Sequence of chain 1.A:
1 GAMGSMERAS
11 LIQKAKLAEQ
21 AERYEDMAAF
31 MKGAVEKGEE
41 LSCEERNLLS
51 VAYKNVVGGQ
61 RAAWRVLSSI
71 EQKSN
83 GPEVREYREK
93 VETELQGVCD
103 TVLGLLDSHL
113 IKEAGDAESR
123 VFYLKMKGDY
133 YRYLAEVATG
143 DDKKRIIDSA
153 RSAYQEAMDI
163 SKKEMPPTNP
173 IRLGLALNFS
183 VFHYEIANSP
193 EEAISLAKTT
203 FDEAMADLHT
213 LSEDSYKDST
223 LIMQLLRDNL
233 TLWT

Binding-site contacts:
Ligand atom CD contacts residue GLU187 of chain 1.A at 3.6 Å.
Ligand atom O contacts residue ASN231 of chain 1.A at 3.0 Å (h-bond).
Ligand atom O1P contacts residue ARG61 of chain 1.A at 2.9 Å (salt-bridge).
Ligand atom N contacts residue LYS54 of chain 1.A at 3.6 Å.
Ligand atom CA contacts residue ASN180 of chain 1.A at 3.6 Å.
Ligand atom CB contacts residue ASN180 of chain 1.A at 3.6 Å.
Ligand atom CD contacts residue LEU227 of chain 1.A at 3.5 Å (hydrophobic).
Ligand atom CG2 contacts residue ASN231 of chain 1.A at 3.4 Å.
Ligand atom O2P contacts residue ARG134 of chain 1.A at 2.8 Å (salt-bridge).
Ligand atom CA contacts residue GLU187 of chain 1.A at 3.6 Å.
Ligand atom O3P contacts residue ARG134 of chain 1.A at 2.8 Å (salt-bridge).
Ligand atom P contacts residue ARG61 of chain 1.A at 3.7 Å.
Ligand atom N contacts residue GLU187 of chain 1.A at 2.8 Å (salt-bridge).
Ligand atom CG2 contacts residue TRP235 of chain 1.A at 3.5 Å (hydrophobic).
Ligand atom O3P contacts residue TYR135 of chain 1.A at 2.6 Å (h-bond).
Ligand atom OG1 contacts residue TYR186 of chain 1.A at 3.6 Å.
Ligand atom O contacts residue LYS54 of chain 1.A at 3.6 Å.
Ligand atom CD contacts residue ASN231 of chain 1.A at 3.7 Å.
Ligand atom O contacts residue VAL183 of chain 1.A at 3.5 Å.
Ligand atom O contacts residue D3W1 of chain 1.J at 2.3 Å (h-bond).
Ligand atom CA contacts residue LEU179 of chain 1.A at 3.7 Å (hydrophobic).
Ligand atom C contacts residue GLU187 of chain 1.A at 3.7 Å.
Ligand atom C contacts residue LYS54 of chain 1.A at 3.6 Å.
Ligand atom C contacts residue D3W1 of chain 1.J at 1.4 Å.
Ligand atom O2P contacts residue ARG61 of chain 1.A at 2.9 Å (salt-bridge).
Ligand atom CA contacts residue D3W1 of chain 1.J at 2.5 Å.
Ligand atom N contacts residue LEU179 of chain 1.A at 3.6 Å.
Ligand atom C contacts residue ASN180 of chain 1.A at 3.7 Å.
Ligand atom N contacts residue ASN180 of chain 1.A at 2.9 Å (h-bond).
Ligand atom CB contacts residue GLU187 of chain 1.A at 3.4 Å.
Ligand atom OG1 contacts residue GLU187 of chain 1.A at 2.7 Å (salt-bridge).
Ligand atom CG contacts residue GLU187 of chain 1.A at 3.5 Å.
Ligand atom P contacts residue ARG134 of chain 1.A at 3.8 Å.
Ligand atom CA contacts residue GLU187 of chain 1.A at 3.8 Å.
Ligand atom CD1 contacts residue LEU179 of chain 1.A at 3.8 Å (hydrophobic).
Ligand atom NH2 contacts residue GLU187 of chain 1.A at 2.9 Å (salt-bridge).
Ligand atom CB contacts residue ASN180 of chain 1.A at 3.4 Å.
Ligand atom P contacts residue TYR135 of chain 1.A at 3.7 Å.
Ligand atom N contacts residue D3W1 of chain 1.J at 3.7 Å.
Ligand atom OG1 contacts residue TRP235 of chain 1.A at 2.9 Å (h-bond).

The small molecule below binds the protein below.
Small molecule (SMILES): CC(=O)N[C@@H](CCCNC(N)=[NH2+])C(=O)N[C@H](C(=O)N1CCC[C@H]1C(=O)N[C@@H](COP(=O)(O)O)C(=O)N[C@@H](CC(C)C)C(=O)N1CCC[C@H]1C(=O)NCC=O)[C@@H](C)O